Binding-site contacts:
Ligand atom O7 contacts residue ASN100 of chain 2.B at 4.0 Å.
Ligand atom C5 contacts residue SER102 of chain 2.B at 3.8 Å.
Ligand atom C6 contacts residue SER102 of chain 2.B at 3.8 Å.
Ligand atom C4 contacts residue ASN100 of chain 2.B at 4.1 Å.
Ligand atom C2 contacts residue ASN100 of chain 2.B at 2.4 Å.
Ligand atom O5 contacts residue ASN100 of chain 2.B at 2.4 Å (h-bond).
Ligand atom N2 contacts residue ASN100 of chain 2.B at 2.8 Å (h-bond).
Ligand atom C5 contacts residue ASN100 of chain 2.B at 3.6 Å.
Ligand atom O6 contacts residue SER102 of chain 2.B at 2.9 Å (h-bond).
Ligand atom C1 contacts residue ASN100 of chain 2.B at 1.4 Å.
Ligand atom O5 contacts residue SER102 of chain 2.B at 3.0 Å (h-bond).
Ligand atom C3 contacts residue ASN100 of chain 2.B at 3.6 Å.
Ligand atom C7 contacts residue ASN100 of chain 2.B at 3.6 Å.
Ligand atom C1 contacts residue SER102 of chain 2.B at 3.7 Å.

Sequence of chain 2.B:
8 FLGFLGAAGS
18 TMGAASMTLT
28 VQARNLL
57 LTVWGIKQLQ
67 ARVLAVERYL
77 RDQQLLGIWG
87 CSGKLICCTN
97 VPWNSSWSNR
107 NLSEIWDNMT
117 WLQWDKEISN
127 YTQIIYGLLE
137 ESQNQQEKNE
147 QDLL

A small-molecule ligand and the protein it binds are described below.
Small molecule (SMILES): CC(=O)N[C@@H]1[C@@H](O)[C@H](O)[C@@H](CO)O[C@H]1O